Binding-site contacts:
Ligand atom C12 contacts residue TRP30 of chain 1.D at 4.0 Å (hydrophobic).
Ligand atom C13 contacts residue GLY32 of chain 1.D at 3.8 Å.
Ligand atom C16 contacts residue TRP30 of chain 1.D at 4.2 Å (hydrophobic).
Ligand atom O2 contacts residue ASP48 of chain 1.D at 3.1 Å.
Ligand atom C16 contacts residue GLY32 of chain 1.D at 3.7 Å.
Ligand atom C12 contacts residue GLY32 of chain 1.D at 3.8 Å.
Ligand atom C16 contacts residue ASP48 of chain 1.D at 4.2 Å.
Ligand atom C16 contacts residue GLY31 of chain 1.D at 4.1 Å.
Ligand atom C17 contacts residue TRP30 of chain 1.D at 3.7 Å (hydrophobic).
Ligand atom N2 contacts residue TRP30 of chain 1.D at 4.4 Å.
Ligand atom C17 contacts residue ASP48 of chain 1.D at 4.0 Å.
Ligand atom C2 contacts residue TRP30 of chain 1.D at 4.1 Å (hydrophobic).

The small molecule below binds the protein below.
Small molecule (SMILES): CN1c2ccccc2[C@]23C[C@H]4[C@H]([C@@H]5C[C@H](O)[N@]4[C@@H](C5)[C@H]12)[C@H]3O

Sequence of chain 1.D:
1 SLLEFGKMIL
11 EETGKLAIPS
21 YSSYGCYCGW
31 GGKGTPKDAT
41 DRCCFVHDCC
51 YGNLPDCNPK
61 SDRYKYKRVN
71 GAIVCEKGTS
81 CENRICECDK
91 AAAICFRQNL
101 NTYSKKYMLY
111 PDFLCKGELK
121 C